Binding-site contacts:
Ligand atom C4 contacts residue ARG51 of chain 1.A at 3.4 Å.
Ligand atom C13 contacts residue ALA92 of chain 1.A at 3.5 Å (hydrophobic).
Ligand atom C15 contacts residue ALA92 of chain 1.A at 3.7 Å (hydrophobic).
Ligand atom C2 contacts residue SER99 of chain 1.A at 4.0 Å.
Ligand atom O1B contacts residue HIS103 of chain 1.A at 3.2 Å (h-bond).
Ligand atom O3A contacts residue HIS103 of chain 1.A at 3.6 Å.
Ligand atom C14 contacts residue LEU107 of chain 1.A at 4.1 Å (hydrophobic).
Ligand atom PB contacts residue HIS103 of chain 1.A at 4.0 Å.
Ligand atom C13 contacts residue ILE141 of chain 1.A at 4.2 Å (hydrophobic).
Ligand atom C14 contacts residue LEU93 of chain 1.A at 3.8 Å (hydrophobic).
Ligand atom C11 contacts residue LEU139 of chain 1.A at 4.1 Å (hydrophobic).
Ligand atom C7 contacts residue LEU100 of chain 1.A at 4.0 Å (hydrophobic).
Ligand atom O1 contacts residue ARG51 of chain 1.A at 4.1 Å.
Ligand atom C10 contacts residue VAL50 of chain 1.A at 4.1 Å (hydrophobic).
Ligand atom C8 contacts residue VAL50 of chain 1.A at 4.1 Å (hydrophobic).
Ligand atom C12 contacts residue ILE141 of chain 1.A at 3.8 Å (hydrophobic).
Ligand atom C9 contacts residue ALA92 of chain 1.A at 3.9 Å (hydrophobic).
Ligand atom C14 contacts residue VAL97 of chain 1.A at 4.2 Å (hydrophobic).
Ligand atom C1 contacts residue HIS103 of chain 1.A at 3.9 Å.
Ligand atom O1A contacts residue HIS103 of chain 1.A at 3.2 Å.
Ligand atom C7 contacts residue GLU96 of chain 1.A at 4.3 Å.
Ligand atom C5 contacts residue LEU100 of chain 1.A at 3.5 Å (hydrophobic).
Ligand atom C15 contacts residue PHE89 of chain 1.A at 3.6 Å (hydrophobic).
Ligand atom C15 contacts residue ILE141 of chain 1.A at 4.1 Å (hydrophobic).
Ligand atom C4 contacts residue SER55 of chain 1.A at 3.6 Å.
Ligand atom PA contacts residue HIS103 of chain 1.A at 4.0 Å.
Ligand atom C6 contacts residue ARG51 of chain 1.A at 3.8 Å.
Ligand atom C8 contacts residue GLU96 of chain 1.A at 3.9 Å.
Ligand atom C5 contacts residue GLU96 of chain 1.A at 4.2 Å.
Ligand atom C6 contacts residue VAL54 of chain 1.A at 4.1 Å (hydrophobic).
Ligand atom C10 contacts residue GLU96 of chain 1.A at 3.8 Å.
Ligand atom C4 contacts residue VAL54 of chain 1.A at 3.7 Å (hydrophobic).
Ligand atom C14 contacts residue ALA92 of chain 1.A at 3.6 Å (hydrophobic).
Ligand atom O1A contacts residue SER99 of chain 1.A at 3.0 Å.
Ligand atom C6 contacts residue LEU100 of chain 1.A at 4.2 Å (hydrophobic).
Ligand atom C9 contacts residue GLU96 of chain 1.A at 3.9 Å.
Ligand atom C10 contacts residue ARG51 of chain 1.A at 4.0 Å.
Ligand atom C14 contacts residue LEU100 of chain 1.A at 4.3 Å (hydrophobic).
Ligand atom C15 contacts residue LEU93 of chain 1.A at 3.7 Å (hydrophobic).
Ligand atom C12 contacts residue ALA92 of chain 1.A at 3.8 Å (hydrophobic).

A small-molecule ligand and the protein it binds are described below.
Small molecule (SMILES): CC(C)=CCC/C(C)=C/CC/C(C)=C/CO[P](=O)(O)OP(=O)(O)O

Sequence of chain 1.A:
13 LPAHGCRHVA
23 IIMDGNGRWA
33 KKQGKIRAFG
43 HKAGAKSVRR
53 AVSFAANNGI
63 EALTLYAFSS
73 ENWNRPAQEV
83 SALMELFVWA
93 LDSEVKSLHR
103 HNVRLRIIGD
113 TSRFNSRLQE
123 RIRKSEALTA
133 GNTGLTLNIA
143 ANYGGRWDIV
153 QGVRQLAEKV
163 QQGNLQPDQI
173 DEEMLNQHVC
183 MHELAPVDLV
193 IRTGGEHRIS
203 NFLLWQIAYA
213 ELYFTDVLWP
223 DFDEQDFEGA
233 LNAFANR